Binding-site contacts:
Ligand atom C4 contacts residue PHE268 of chain 2.A at 3.2 Å (hydrophobic).
Ligand atom C3 contacts residue FMN1 of chain 2.J at 3.6 Å.
Ligand atom O5 contacts residue ALA300 of chain 2.A at 2.8 Å (h-bond).
Ligand atom C1 contacts residue SER265 of chain 2.A at 3.3 Å.
Ligand atom C3 contacts residue SER265 of chain 2.A at 4.0 Å.
Ligand atom C1 contacts residue VAL264 of chain 2.A at 4.0 Å (hydrophobic).
Ligand atom C2 contacts residue FMN1 of chain 2.J at 3.5 Å.
Ligand atom C4 contacts residue SER265 of chain 2.A at 3.0 Å.
Ligand atom C1 contacts residue ARG230 of chain 2.A at 3.5 Å.
Ligand atom C2 contacts residue SER265 of chain 2.A at 4.2 Å.
Ligand atom O6 contacts residue ARG230 of chain 2.A at 4.1 Å.
Ligand atom O5 contacts residue MET282 of chain 2.A at 3.3 Å.
Ligand atom C2 contacts residue ALA300 of chain 2.A at 3.3 Å (hydrophobic).
Ligand atom C4 contacts residue VAL266 of chain 2.A at 4.3 Å (hydrophobic).
Ligand atom C1 contacts residue ALA300 of chain 2.A at 3.7 Å (hydrophobic).
Ligand atom C2 contacts residue ARG230 of chain 2.A at 4.3 Å.
Ligand atom C4 contacts residue HIS180 of chain 2.A at 3.9 Å.
Ligand atom O5 contacts residue TRP301 of chain 2.A at 3.2 Å.
Ligand atom C1 contacts residue FMN1 of chain 2.J at 3.8 Å.
Ligand atom C2 contacts residue TRP301 of chain 2.A at 3.8 Å (hydrophobic).
Ligand atom C3 contacts residue TRP301 of chain 2.A at 4.0 Å (hydrophobic).
Ligand atom O5 contacts residue PHE281 of chain 2.A at 4.0 Å.
Ligand atom O6 contacts residue SER265 of chain 2.A at 4.2 Å.
Ligand atom O6 contacts residue HIS180 of chain 2.A at 3.9 Å.
Ligand atom O6 contacts residue FMN1 of chain 2.J at 2.7 Å (h-bond).
Ligand atom C1 contacts residue SER299 of chain 2.A at 4.3 Å.

Sequence of chain 2.A:
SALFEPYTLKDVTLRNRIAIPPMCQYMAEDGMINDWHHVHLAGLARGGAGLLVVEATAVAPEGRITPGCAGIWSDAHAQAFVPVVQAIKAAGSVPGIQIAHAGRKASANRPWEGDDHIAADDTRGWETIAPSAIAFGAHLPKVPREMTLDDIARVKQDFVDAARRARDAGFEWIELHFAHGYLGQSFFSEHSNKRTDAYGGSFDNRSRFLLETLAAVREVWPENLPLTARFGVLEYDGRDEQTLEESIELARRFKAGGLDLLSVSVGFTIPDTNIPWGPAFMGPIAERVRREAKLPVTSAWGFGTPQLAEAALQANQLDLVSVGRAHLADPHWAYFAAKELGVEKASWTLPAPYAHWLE

A protein and the small-molecule ligand that binds it are described below.
Small molecule (SMILES): C[C@@H](O)[C@@H](C)O